Binding-site contacts:
Ligand atom C17 contacts residue HIS43 of chain 1.B at 3.4 Å.
Ligand atom C10 contacts residue ASN28 of chain 1.B at 3.3 Å.
Ligand atom O3 contacts residue GLY27 of chain 1.B at 3.3 Å (h-bond).
Ligand atom C22 contacts residue 2BJ1 of chain 1.G at 3.6 Å.
Ligand atom O2 contacts residue ALA69 of chain 1.B at 3.5 Å.
Ligand atom C9 contacts residue ALA69 of chain 1.B at 3.6 Å (hydrophobic).
Ligand atom O1 contacts residue ARG194 of chain 1.B at 3.2 Å (salt-bridge).
Ligand atom O5 contacts residue ASN74 of chain 1.B at 2.7 Å (h-bond).
Ligand atom O2 contacts residue TYR68 of chain 1.B at 3.3 Å.
Ligand atom C14 contacts residue ASN28 of chain 1.B at 3.4 Å.
Ligand atom C9 contacts residue ASN28 of chain 1.B at 3.3 Å.
Ligand atom C8 contacts residue ALA69 of chain 1.B at 3.3 Å (hydrophobic).
Ligand atom C2 contacts residue ASP26 of chain 1.B at 3.5 Å.
Ligand atom C15 contacts residue ALA69 of chain 1.B at 3.5 Å (hydrophobic).
Ligand atom C3 contacts residue GLU73 of chain 1.B at 3.5 Å.
Ligand atom N2 contacts residue ALA69 of chain 1.B at 3.4 Å (h-bond).
Ligand atom C5 contacts residue PHE70 of chain 1.B at 3.4 Å (hydrophobic).
Ligand atom C3 contacts residue ASP26 of chain 1.B at 2.8 Å.
Ligand atom C10 contacts residue MET25 of chain 1.B at 3.2 Å (hydrophobic).
Ligand atom C4 contacts residue ASP26 of chain 1.B at 3.1 Å.
Ligand atom C7 contacts residue ARG39 of chain 1.B at 3.5 Å.
Ligand atom O2 contacts residue ILE24 of chain 1.B at 3.6 Å.
Ligand atom C6 contacts residue ALA69 of chain 1.B at 3.2 Å (hydrophobic).
Ligand atom O1 contacts residue PHE70 of chain 1.B at 3.5 Å (h-bond).
Ligand atom O3 contacts residue ASN28 of chain 1.B at 2.8 Å (h-bond).
Ligand atom C22 contacts residue 2BJ1 of chain 1.F at 3.4 Å.
Ligand atom O4 contacts residue GLU73 of chain 1.B at 2.6 Å (salt-bridge).
Ligand atom O2 contacts residue PHE70 of chain 1.B at 2.9 Å (h-bond).
Ligand atom C11 contacts residue ASN28 of chain 1.B at 3.5 Å.
Ligand atom C7 contacts residue GLU73 of chain 1.B at 3.6 Å.
Ligand atom O6 contacts residue 2BJ1 of chain 1.G at 3.6 Å.
Ligand atom O3 contacts residue GLY29 of chain 1.B at 2.9 Å (h-bond).
Ligand atom C15 contacts residue ASN28 of chain 1.B at 3.3 Å.
Ligand atom C20 contacts residue 2BJ1 of chain 1.F at 3.5 Å.
Ligand atom N2 contacts residue MET25 of chain 1.B at 2.8 Å (h-bond).
Ligand atom O4 contacts residue ARG39 of chain 1.B at 2.9 Å (salt-bridge).
Ligand atom C16 contacts residue HIS43 of chain 1.B at 3.6 Å.
Ligand atom C9 contacts residue MET25 of chain 1.B at 3.4 Å (hydrophobic).
Ligand atom N1 contacts residue PHE70 of chain 1.B at 3.0 Å (h-bond).
Ligand atom O5 contacts residue HIS43 of chain 1.B at 3.4 Å (h-bond).

Sequence of chain 1.B:
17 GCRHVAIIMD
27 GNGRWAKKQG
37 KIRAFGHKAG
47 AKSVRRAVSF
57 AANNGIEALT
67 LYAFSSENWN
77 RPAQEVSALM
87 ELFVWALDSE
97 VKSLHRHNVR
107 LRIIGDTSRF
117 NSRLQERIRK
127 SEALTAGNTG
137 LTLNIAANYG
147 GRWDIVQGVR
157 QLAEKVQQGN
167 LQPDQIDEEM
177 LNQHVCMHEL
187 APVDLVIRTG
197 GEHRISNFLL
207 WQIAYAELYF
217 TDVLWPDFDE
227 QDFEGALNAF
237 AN

A small-molecule ligand and the protein it binds are described below.
Small molecule (SMILES): Cc1ccc(Oc2cccc(NC(=O)c3cc([N+](=O)[O-])ccc3C(=O)O)c2)cc1C